A small-molecule ligand and the protein it binds are described below.
Small molecule (SMILES): CC[C@H](C)[C@H](NC(=O)[C@@H](N)Cc1ccccc1)C(=O)N[C@@H](CCCN=C(N)N)C(=O)N[C@@H](CO)C(=O)N[C@@H](CC(C)C)C(=O)N[C@H](C=O)Cc1ccccc1

Sequence of chain 1.D:
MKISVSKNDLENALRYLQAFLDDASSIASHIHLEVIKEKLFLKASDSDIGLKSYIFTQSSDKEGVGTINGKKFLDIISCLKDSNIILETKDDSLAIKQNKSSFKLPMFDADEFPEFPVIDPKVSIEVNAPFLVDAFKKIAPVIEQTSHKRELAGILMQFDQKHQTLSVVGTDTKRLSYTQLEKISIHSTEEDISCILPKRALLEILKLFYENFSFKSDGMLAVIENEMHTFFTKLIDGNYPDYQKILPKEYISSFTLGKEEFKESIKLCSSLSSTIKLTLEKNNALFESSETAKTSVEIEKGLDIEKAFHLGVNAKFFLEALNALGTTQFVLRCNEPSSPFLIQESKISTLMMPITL

Binding-site contacts:
Ligand atom C contacts residue THR177 of chain 1.D at 3.8 Å.
Ligand atom CE2 contacts residue LEU180 of chain 1.D at 3.7 Å (hydrophobic).
Ligand atom N contacts residue MET372 of chain 1.D at 3.8 Å.
Ligand atom CA contacts residue THR177 of chain 1.D at 3.9 Å.
Ligand atom CD1 contacts residue PRO349 of chain 1.D at 3.6 Å (hydrophobic).
Ligand atom O contacts residue ILE374 of chain 1.D at 3.6 Å.
Ligand atom CD1 contacts residue ILE250 of chain 1.D at 4.0 Å (hydrophobic).
Ligand atom CA contacts residue MET372 of chain 1.D at 3.4 Å (hydrophobic).
Ligand atom CB contacts residue THR177 of chain 1.D at 3.0 Å.
Ligand atom CD1 contacts residue MET372 of chain 1.D at 3.2 Å (hydrophobic).
Ligand atom N contacts residue THR177 of chain 1.D at 2.8 Å (h-bond).
Ligand atom CZ contacts residue PRO245 of chain 1.D at 3.5 Å (hydrophobic).
Ligand atom CZ contacts residue PRO373 of chain 1.D at 3.9 Å (hydrophobic).
Ligand atom CZ contacts residue THR375 of chain 1.D at 3.8 Å.
Ligand atom NH1 contacts residue PRO373 of chain 1.D at 3.0 Å (h-bond).
Ligand atom C contacts residue MET372 of chain 1.D at 3.6 Å (hydrophobic).
Ligand atom CA contacts residue MET372 of chain 1.D at 3.7 Å (hydrophobic).
Ligand atom CD1 contacts residue PRO245 of chain 1.D at 3.7 Å (hydrophobic).
Ligand atom CG2 contacts residue LYS178 of chain 1.D at 3.6 Å.
Ligand atom CD2 contacts residue ILE250 of chain 1.D at 3.8 Å (hydrophobic).
Ligand atom CB contacts residue THR177 of chain 1.D at 4.0 Å.
Ligand atom C contacts residue MET372 of chain 1.D at 3.5 Å (hydrophobic).
Ligand atom CB contacts residue MET372 of chain 1.D at 3.9 Å (hydrophobic).
Ligand atom NH1 contacts residue SER347 of chain 1.D at 3.3 Å (h-bond).
Ligand atom CE2 contacts residue THR175 of chain 1.D at 3.4 Å.
Ligand atom CA contacts residue THR177 of chain 1.D at 3.5 Å.
Ligand atom CD1 contacts residue ILE374 of chain 1.D at 3.5 Å (hydrophobic).
Ligand atom CE1 contacts residue PRO245 of chain 1.D at 3.4 Å (hydrophobic).
Ligand atom CD1 contacts residue PRO373 of chain 1.D at 3.5 Å (hydrophobic).
Ligand atom CD1 contacts residue LEU370 of chain 1.D at 4.0 Å (hydrophobic).
Ligand atom CZ contacts residue LEU180 of chain 1.D at 3.6 Å (hydrophobic).
Ligand atom CD2 contacts residue THR175 of chain 1.D at 3.9 Å.
Ligand atom CD1 contacts residue MET372 of chain 1.D at 3.3 Å (hydrophobic).
Ligand atom O contacts residue MET372 of chain 1.D at 3.4 Å.
Ligand atom CB contacts residue MET372 of chain 1.D at 3.2 Å (hydrophobic).
Ligand atom O contacts residue MET372 of chain 1.D at 3.3 Å.
Ligand atom N contacts residue MET372 of chain 1.D at 3.7 Å.
Ligand atom CG contacts residue ILE250 of chain 1.D at 3.6 Å (hydrophobic).
Ligand atom CE1 contacts residue ILE250 of chain 1.D at 3.6 Å (hydrophobic).
Ligand atom NH2 contacts residue THR375 of chain 1.D at 2.5 Å (h-bond).